Sequence of chain 1.A:
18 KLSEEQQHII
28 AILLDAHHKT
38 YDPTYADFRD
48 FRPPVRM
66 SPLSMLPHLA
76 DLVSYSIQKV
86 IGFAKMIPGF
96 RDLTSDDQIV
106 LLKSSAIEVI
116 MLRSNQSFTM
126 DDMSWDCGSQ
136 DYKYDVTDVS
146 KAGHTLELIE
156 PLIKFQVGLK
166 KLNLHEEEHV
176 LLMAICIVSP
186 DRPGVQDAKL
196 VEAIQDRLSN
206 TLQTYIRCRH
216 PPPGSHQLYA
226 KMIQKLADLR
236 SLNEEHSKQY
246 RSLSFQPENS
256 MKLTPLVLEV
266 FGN

Binding-site contacts:
Ligand atom C37 contacts residue LEU74 of chain 1.A at 3.9 Å (hydrophobic).
Ligand atom C28 contacts residue ARG118 of chain 1.A at 3.6 Å.
Ligand atom C4 contacts residue CYS132 of chain 1.A at 3.6 Å (hydrophobic).
Ligand atom C3 contacts residue CYS132 of chain 1.A at 3.9 Å (hydrophobic).
Ligand atom C4 contacts residue PHE45 of chain 1.A at 3.9 Å (hydrophobic).
Ligand atom C1 contacts residue SER81 of chain 1.A at 3.7 Å.
Ligand atom C5 contacts residue LEU77 of chain 1.A at 3.7 Å (hydrophobic).
Ligand atom C21 contacts residue HIS149 of chain 1.A at 3.8 Å.
Ligand atom C23 contacts residue HIS149 of chain 1.A at 3.3 Å.
Ligand atom C33 contacts residue LEU258 of chain 1.A at 3.8 Å (hydrophobic).
Ligand atom O3 contacts residue HIS149 of chain 1.A at 2.9 Å (h-bond).
Ligand atom O1 contacts residue ARG118 of chain 1.A at 2.9 Å (salt-bridge).
Ligand atom C24 contacts residue HIS149 of chain 1.A at 3.6 Å.
Ligand atom C18 contacts residue VAL78 of chain 1.A at 3.6 Å (hydrophobic).
Ligand atom C36 contacts residue LEU71 of chain 1.A at 3.9 Å (hydrophobic).
Ligand atom O1 contacts residue SER81 of chain 1.A at 2.8 Å (h-bond).
Ligand atom O2 contacts residue SER119 of chain 1.A at 3.5 Å.
Ligand atom O2 contacts residue TYR38 of chain 1.A at 3.0 Å (h-bond).
Ligand atom C2 contacts residue TYR38 of chain 1.A at 3.9 Å (hydrophobic).
Ligand atom C38 contacts residue ALA75 of chain 1.A at 3.4 Å (hydrophobic).
Ligand atom C7 contacts residue SER119 of chain 1.A at 3.7 Å.
Ligand atom C10 contacts residue ILE115 of chain 1.A at 3.9 Å (hydrophobic).
Ligand atom C37 contacts residue VAL78 of chain 1.A at 3.5 Å (hydrophobic).
Ligand atom C31 contacts residue ALA147 of chain 1.A at 3.5 Å (hydrophobic).
Ligand atom O2 contacts residue SER122 of chain 1.A at 3.0 Å (h-bond).
Ligand atom O3 contacts residue HIS241 of chain 1.A at 2.5 Å (h-bond).
Ligand atom C10 contacts residue LEU77 of chain 1.A at 3.9 Å (hydrophobic).
Ligand atom C1 contacts residue ARG118 of chain 1.A at 3.8 Å.
Ligand atom C4 contacts residue LEU77 of chain 1.A at 3.9 Å (hydrophobic).
Ligand atom C9 contacts residue TRP130 of chain 1.A at 3.4 Å (hydrophobic).
Ligand atom C24 contacts residue HIS241 of chain 1.A at 3.6 Å.
Ligand atom C12 contacts residue VAL144 of chain 1.A at 3.7 Å (hydrophobic).
Ligand atom C35 contacts residue LEU74 of chain 1.A at 3.5 Å (hydrophobic).
Ligand atom C28 contacts residue TYR38 of chain 1.A at 3.7 Å (hydrophobic).
Ligand atom C32 contacts residue LEU258 of chain 1.A at 3.7 Å (hydrophobic).
Ligand atom C10 contacts residue SER81 of chain 1.A at 3.7 Å.
Ligand atom C3 contacts residue TYR38 of chain 1.A at 3.6 Å (hydrophobic).
Ligand atom C30 contacts residue HIS149 of chain 1.A at 3.5 Å.
Ligand atom C35 contacts residue ALA75 of chain 1.A at 3.5 Å (hydrophobic).
Ligand atom C21 contacts residue LEU157 of chain 1.A at 3.8 Å (hydrophobic).

The protein below binds the small molecule below.
Small molecule (SMILES): C=C1[C@H](O)CC(=C/C=C2\CCC[C@]3(C)[C@@H]([C@H](C)/C=C/[C@@H](O)C45CC6CC(CC(C6)C4)C5)CC[C@@H]23)C[C@H]1O